Sequence of chain 1.C:
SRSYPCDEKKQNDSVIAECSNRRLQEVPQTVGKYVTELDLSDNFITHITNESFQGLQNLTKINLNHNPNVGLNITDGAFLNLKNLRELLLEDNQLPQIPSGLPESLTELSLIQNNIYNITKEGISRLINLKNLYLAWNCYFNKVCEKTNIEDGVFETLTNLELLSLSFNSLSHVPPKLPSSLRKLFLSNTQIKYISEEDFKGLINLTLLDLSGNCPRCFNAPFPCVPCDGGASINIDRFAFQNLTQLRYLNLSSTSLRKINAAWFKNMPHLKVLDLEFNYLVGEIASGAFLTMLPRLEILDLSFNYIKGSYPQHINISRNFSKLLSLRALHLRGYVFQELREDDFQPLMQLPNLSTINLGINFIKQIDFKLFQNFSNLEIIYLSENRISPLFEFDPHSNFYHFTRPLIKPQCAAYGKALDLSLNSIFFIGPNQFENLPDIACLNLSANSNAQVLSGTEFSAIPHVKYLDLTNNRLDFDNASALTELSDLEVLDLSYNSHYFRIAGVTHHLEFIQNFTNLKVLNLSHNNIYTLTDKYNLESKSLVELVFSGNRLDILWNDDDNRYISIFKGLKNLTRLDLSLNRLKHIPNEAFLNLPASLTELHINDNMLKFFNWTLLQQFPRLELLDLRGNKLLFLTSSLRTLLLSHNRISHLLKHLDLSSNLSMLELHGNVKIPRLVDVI

Binding-site contacts:
Ligand atom C5 contacts residue LEU661 of chain 1.C at 3.9 Å (hydrophobic).
Ligand atom N2 contacts residue ASN658 of chain 1.C at 3.0 Å (h-bond).
Ligand atom O7 contacts residue ASN658 of chain 1.C at 3.8 Å.
Ligand atom C2 contacts residue THR660 of chain 1.C at 4.5 Å.
Ligand atom C8 contacts residue ASN658 of chain 1.C at 4.1 Å.
Ligand atom C5 contacts residue ASN658 of chain 1.C at 3.6 Å.
Ligand atom C6 contacts residue ASN634 of chain 1.C at 4.5 Å.
Ligand atom O5 contacts residue ASN634 of chain 1.C at 3.2 Å (h-bond).
Ligand atom C7 contacts residue ASN658 of chain 1.C at 3.6 Å.
Ligand atom C4 contacts residue ASN634 of chain 1.C at 3.9 Å.
Ligand atom C1 contacts residue LEU661 of chain 1.C at 4.0 Å (hydrophobic).
Ligand atom O7 contacts residue ASN634 of chain 1.C at 4.0 Å.
Ligand atom O5 contacts residue ASN658 of chain 1.C at 2.2 Å (h-bond).
Ligand atom C2 contacts residue ASN634 of chain 1.C at 3.4 Å.
Ligand atom N2 contacts residue ASN634 of chain 1.C at 4.5 Å.
Ligand atom C2 contacts residue ASN658 of chain 1.C at 2.4 Å.
Ligand atom O6 contacts residue ASN634 of chain 1.C at 3.7 Å.
Ligand atom C5 contacts residue ASN634 of chain 1.C at 4.1 Å.
Ligand atom O5 contacts residue LEU661 of chain 1.C at 3.2 Å.
Ligand atom C4 contacts residue ASN658 of chain 1.C at 4.1 Å.
Ligand atom C1 contacts residue ASN634 of chain 1.C at 3.6 Å.
Ligand atom C1 contacts residue ASN658 of chain 1.C at 1.4 Å.
Ligand atom C3 contacts residue ASN658 of chain 1.C at 3.8 Å.
Ligand atom C1 contacts residue THR660 of chain 1.C at 3.3 Å.
Ligand atom C6 contacts residue LEU661 of chain 1.C at 3.7 Å (hydrophobic).
Ligand atom O5 contacts residue THR660 of chain 1.C at 4.0 Å.
Ligand atom C3 contacts residue ASN634 of chain 1.C at 4.2 Å.
Ligand atom O6 contacts residue LEU661 of chain 1.C at 4.1 Å.

This protein binds this small molecule.
Small molecule (SMILES): CC(=O)N[C@@H]1[C@@H](O)[C@H](O)[C@@H](CO)O[C@H]1O